Sequence of chain 1.B:
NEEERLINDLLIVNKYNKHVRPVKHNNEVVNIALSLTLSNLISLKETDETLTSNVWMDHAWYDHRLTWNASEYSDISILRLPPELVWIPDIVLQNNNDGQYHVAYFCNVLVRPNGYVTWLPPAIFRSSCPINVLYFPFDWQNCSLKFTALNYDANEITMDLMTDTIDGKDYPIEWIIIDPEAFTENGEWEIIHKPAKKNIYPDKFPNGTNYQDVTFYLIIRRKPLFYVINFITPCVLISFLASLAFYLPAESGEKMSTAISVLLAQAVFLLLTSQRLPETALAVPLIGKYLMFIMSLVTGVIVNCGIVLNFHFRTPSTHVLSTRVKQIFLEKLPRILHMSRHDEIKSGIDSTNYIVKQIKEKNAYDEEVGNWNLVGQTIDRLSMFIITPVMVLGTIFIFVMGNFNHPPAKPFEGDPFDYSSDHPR

This protein binds this small molecule.
Small molecule (SMILES): C[N+](C)(C)CCOC(N)=O

Binding-site contacts:
Ligand atom C10 contacts residue TRP149 of chain 1.A at 4.0 Å (hydrophobic).
Ligand atom C3 contacts residue TRP149 of chain 1.A at 3.8 Å (hydrophobic).
Ligand atom C8 contacts residue CYS192 of chain 1.A at 3.9 Å (hydrophobic).
Ligand atom C10 contacts residue TRP57 of chain 1.B at 4.3 Å (hydrophobic).
Ligand atom C8 contacts residue TYR198 of chain 1.A at 3.3 Å (hydrophobic).
Ligand atom C3 contacts residue CYS193 of chain 1.A at 4.2 Å (hydrophobic).
Ligand atom C10 contacts residue TYR190 of chain 1.A at 3.8 Å (hydrophobic).
Ligand atom N1 contacts residue TRP149 of chain 1.A at 4.4 Å.
Ligand atom N1 contacts residue TYR190 of chain 1.A at 4.1 Å.
Ligand atom N1 contacts residue CYS192 of chain 1.A at 4.0 Å.
Ligand atom C2 contacts residue LEU121 of chain 1.B at 4.5 Å (hydrophobic).
Ligand atom N6 contacts residue TYR198 of chain 1.A at 2.9 Å (h-bond).
Ligand atom O4 contacts residue THR150 of chain 1.A at 4.4 Å.
Ligand atom C8 contacts residue CYS193 of chain 1.A at 4.4 Å (hydrophobic).
Ligand atom C3 contacts residue CYS192 of chain 1.A at 4.0 Å (hydrophobic).
Ligand atom C5 contacts residue TRP149 of chain 1.A at 3.8 Å (hydrophobic).
Ligand atom C9 contacts residue TRP57 of chain 1.B at 3.6 Å (hydrophobic).
Ligand atom N6 contacts residue THR150 of chain 1.A at 4.2 Å.
Ligand atom N6 contacts residue TRP149 of chain 1.A at 3.8 Å.
Ligand atom C8 contacts residue TYR190 of chain 1.A at 3.8 Å (hydrophobic).
Ligand atom O4 contacts residue TRP149 of chain 1.A at 3.2 Å (h-bond).
Ligand atom C10 contacts residue TYR93 of chain 1.A at 3.4 Å (hydrophobic).
Ligand atom C9 contacts residue TYR190 of chain 1.A at 3.8 Å (hydrophobic).
Ligand atom O7 contacts residue THR150 of chain 1.A at 4.4 Å.
Ligand atom N6 contacts residue CYS193 of chain 1.A at 3.9 Å.
Ligand atom C3 contacts residue LEU121 of chain 1.B at 3.6 Å (hydrophobic).
Ligand atom O4 contacts residue LEU121 of chain 1.B at 4.0 Å.
Ligand atom C9 contacts residue CYS192 of chain 1.A at 3.1 Å (hydrophobic).
Ligand atom C5 contacts residue THR150 of chain 1.A at 4.2 Å.
Ligand atom C2 contacts residue TRP149 of chain 1.A at 3.6 Å (hydrophobic).
Ligand atom O7 contacts residue LEU111 of chain 1.B at 4.0 Å.
Ligand atom C8 contacts residue TRP149 of chain 1.A at 4.0 Å (hydrophobic).
Ligand atom C5 contacts residue TYR198 of chain 1.A at 4.1 Å (hydrophobic).
Ligand atom C9 contacts residue LEU121 of chain 1.B at 4.3 Å (hydrophobic).
Ligand atom O7 contacts residue LEU121 of chain 1.B at 3.5 Å.
Ligand atom C5 contacts residue LEU121 of chain 1.B at 4.0 Å (hydrophobic).

Sequence of chain 1.A:
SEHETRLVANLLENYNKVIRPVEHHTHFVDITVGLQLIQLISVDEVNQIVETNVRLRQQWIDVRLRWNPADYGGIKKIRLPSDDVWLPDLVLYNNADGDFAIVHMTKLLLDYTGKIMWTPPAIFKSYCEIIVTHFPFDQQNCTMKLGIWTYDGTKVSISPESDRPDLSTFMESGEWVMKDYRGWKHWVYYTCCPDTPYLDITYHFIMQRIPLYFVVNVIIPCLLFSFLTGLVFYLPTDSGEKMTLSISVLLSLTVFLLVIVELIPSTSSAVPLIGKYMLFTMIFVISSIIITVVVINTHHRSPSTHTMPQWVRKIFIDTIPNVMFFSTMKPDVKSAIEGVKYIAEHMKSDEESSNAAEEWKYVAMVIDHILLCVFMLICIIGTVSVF